This protein binds this small molecule.
Small molecule (SMILES): O=C1C=C[C@H]([C@H](Cl)C(=O)O)O1

Sequence of chain 1.D:
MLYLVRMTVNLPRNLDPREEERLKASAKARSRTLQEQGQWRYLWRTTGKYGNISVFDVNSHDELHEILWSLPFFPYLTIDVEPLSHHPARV

Binding-site contacts:
Ligand atom CAE contacts residue HIS87 of chain 1.D at 3.8 Å.
Ligand atom CAF contacts residue TRP40 of chain 1.A at 4.0 Å (hydrophobic).
Ligand atom CAJ contacts residue ASN52 of chain 1.A at 4.2 Å.
Ligand atom OAA contacts residue TYR50 of chain 1.A at 3.9 Å.
Ligand atom CAI contacts residue ALA89 of chain 1.D at 4.3 Å (hydrophobic).
Ligand atom CAI contacts residue HIS87 of chain 1.D at 4.0 Å.
Ligand atom CAI contacts residue SER31 of chain 1.A at 4.4 Å.
Ligand atom OAB contacts residue HIS87 of chain 1.D at 4.1 Å.
Ligand atom OAB contacts residue ALA27 of chain 1.A at 3.7 Å.
Ligand atom CAK contacts residue ALA27 of chain 1.A at 3.9 Å (hydrophobic).
Ligand atom CAF contacts residue ASN52 of chain 1.A at 3.7 Å.
Ligand atom OAA contacts residue HIS87 of chain 1.D at 3.6 Å.
Ligand atom CLAD contacts residue PHE73 of chain 1.A at 4.4 Å.
Ligand atom CAH contacts residue ARG45 of chain 1.A at 3.7 Å.
Ligand atom CLAD contacts residue VAL9 of chain 1.A at 3.6 Å.
Ligand atom OAG contacts residue PHE73 of chain 1.A at 3.5 Å.
Ligand atom CLAD contacts residue ASN52 of chain 1.A at 3.5 Å.
Ligand atom CAI contacts residue LYS28 of chain 1.A at 4.3 Å.
Ligand atom CAF contacts residue HIS87 of chain 1.D at 4.4 Å.
Ligand atom CLAD contacts residue LEU77 of chain 1.A at 3.7 Å.
Ligand atom OAB contacts residue SER31 of chain 1.A at 3.9 Å.
Ligand atom OAC contacts residue GLY51 of chain 1.A at 3.8 Å.
Ligand atom CAH contacts residue ASN52 of chain 1.A at 4.0 Å.
Ligand atom OAA contacts residue ARG45 of chain 1.A at 3.0 Å (salt-bridge).
Ligand atom CAK contacts residue PHE73 of chain 1.A at 3.5 Å (hydrophobic).
Ligand atom CAE contacts residue TRP40 of chain 1.A at 4.0 Å (hydrophobic).
Ligand atom OAB contacts residue LYS28 of chain 1.A at 3.5 Å (salt-bridge).
Ligand atom OAC contacts residue HIS87 of chain 1.D at 2.8 Å (h-bond).
Ligand atom CAE contacts residue SER31 of chain 1.A at 4.3 Å.
Ligand atom CAH contacts residue HIS87 of chain 1.D at 3.5 Å.
Ligand atom OAB contacts residue ALA89 of chain 1.D at 3.4 Å.
Ligand atom OAC contacts residue ASN52 of chain 1.A at 3.0 Å (h-bond).
Ligand atom CAJ contacts residue VAL9 of chain 1.A at 4.1 Å (hydrophobic).
Ligand atom OAG contacts residue ALA27 of chain 1.A at 3.2 Å.
Ligand atom CLAD contacts residue MET7 of chain 1.A at 4.3 Å.
Ligand atom OAC contacts residue ARG45 of chain 1.A at 3.6 Å (salt-bridge).
Ligand atom CAJ contacts residue PHE73 of chain 1.A at 3.7 Å (hydrophobic).
Ligand atom CAI contacts residue ALA27 of chain 1.A at 3.6 Å (hydrophobic).
Ligand atom CAH contacts residue GLY51 of chain 1.A at 4.5 Å.

Sequence of chain 1.A:
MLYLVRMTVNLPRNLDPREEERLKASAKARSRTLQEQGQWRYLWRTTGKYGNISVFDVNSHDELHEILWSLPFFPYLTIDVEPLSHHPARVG